Sequence of chain 1.A:
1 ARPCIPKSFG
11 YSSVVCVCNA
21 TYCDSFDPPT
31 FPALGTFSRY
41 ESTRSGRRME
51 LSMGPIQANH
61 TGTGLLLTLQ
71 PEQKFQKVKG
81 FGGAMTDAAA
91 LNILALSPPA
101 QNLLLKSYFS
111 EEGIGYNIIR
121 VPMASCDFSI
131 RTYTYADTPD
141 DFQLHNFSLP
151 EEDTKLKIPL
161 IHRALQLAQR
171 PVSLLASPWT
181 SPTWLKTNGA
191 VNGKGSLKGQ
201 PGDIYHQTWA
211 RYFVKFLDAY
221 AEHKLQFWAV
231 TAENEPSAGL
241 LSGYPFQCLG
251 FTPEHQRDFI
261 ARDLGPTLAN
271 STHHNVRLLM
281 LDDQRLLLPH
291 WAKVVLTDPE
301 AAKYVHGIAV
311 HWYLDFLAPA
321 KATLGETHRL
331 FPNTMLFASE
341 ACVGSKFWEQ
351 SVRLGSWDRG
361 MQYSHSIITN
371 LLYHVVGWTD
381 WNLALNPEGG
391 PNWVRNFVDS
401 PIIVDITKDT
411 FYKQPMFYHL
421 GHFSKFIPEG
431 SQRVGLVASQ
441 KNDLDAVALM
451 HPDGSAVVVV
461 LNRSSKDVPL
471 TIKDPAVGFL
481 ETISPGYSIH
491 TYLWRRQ

Binding-site contacts:
Ligand atom C1 contacts residue ASN59 of chain 1.A at 1.5 Å.
Ligand atom C7 contacts residue ASN59 of chain 1.A at 3.7 Å.
Ligand atom O5 contacts residue ASN59 of chain 1.A at 2.4 Å (h-bond).
Ligand atom C8 contacts residue ALA58 of chain 1.A at 4.2 Å (hydrophobic).
Ligand atom O7 contacts residue ALA58 of chain 1.A at 3.8 Å.
Ligand atom C8 contacts residue ASN59 of chain 1.A at 4.2 Å.
Ligand atom C4 contacts residue ASN59 of chain 1.A at 4.2 Å.
Ligand atom N2 contacts residue ASN59 of chain 1.A at 2.9 Å (h-bond).
Ligand atom C3 contacts residue ASN59 of chain 1.A at 3.9 Å.
Ligand atom C5 contacts residue ASN59 of chain 1.A at 3.7 Å.
Ligand atom C7 contacts residue ALA58 of chain 1.A at 4.1 Å (hydrophobic).
Ligand atom C2 contacts residue ASN59 of chain 1.A at 2.5 Å.

The protein below binds the small molecule below.
Small molecule (SMILES): CC(=O)N[C@@H]1[C@@H](O)[C@H](O)[C@@H](CO)O[C@H]1O